Sequence of chain 1.A:
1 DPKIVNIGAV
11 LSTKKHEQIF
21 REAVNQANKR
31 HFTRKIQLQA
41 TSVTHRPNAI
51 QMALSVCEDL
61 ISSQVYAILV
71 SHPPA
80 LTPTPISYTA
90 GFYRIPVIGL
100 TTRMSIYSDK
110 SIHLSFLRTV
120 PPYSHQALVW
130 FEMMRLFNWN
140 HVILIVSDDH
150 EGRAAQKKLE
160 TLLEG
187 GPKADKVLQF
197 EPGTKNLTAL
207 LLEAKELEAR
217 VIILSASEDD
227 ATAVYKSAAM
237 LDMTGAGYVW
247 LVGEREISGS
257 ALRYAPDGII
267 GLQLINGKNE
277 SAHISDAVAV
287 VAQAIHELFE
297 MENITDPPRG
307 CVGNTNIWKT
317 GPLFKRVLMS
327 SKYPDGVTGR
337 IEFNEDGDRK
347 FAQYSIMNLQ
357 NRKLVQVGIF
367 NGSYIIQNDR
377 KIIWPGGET

A small-molecule ligand and the protein it binds are described below.
Small molecule (SMILES): CC(=O)N[C@@H]1[C@@H](O)[C@H](O)[C@@H](CO)O[C@H]1O

Binding-site contacts:
Ligand atom C6 contacts residue ALA278 of chain 1.A at 4.5 Å (hydrophobic).
Ligand atom O5 contacts residue SER277 of chain 1.A at 4.5 Å.
Ligand atom C7 contacts residue ASN275 of chain 1.A at 3.4 Å.
Ligand atom N2 contacts residue ASN275 of chain 1.A at 2.9 Å (h-bond).
Ligand atom C2 contacts residue ASN275 of chain 1.A at 2.5 Å.
Ligand atom O7 contacts residue ASN275 of chain 1.A at 3.7 Å.
Ligand atom O6 contacts residue ALA278 of chain 1.A at 3.5 Å.
Ligand atom O7 contacts residue ASN272 of chain 1.A at 4.3 Å.
Ligand atom C1 contacts residue ALA278 of chain 1.A at 4.3 Å (hydrophobic).
Ligand atom O5 contacts residue ALA278 of chain 1.A at 3.6 Å.
Ligand atom O6 contacts residue VAL333 of chain 1.A at 4.0 Å.
Ligand atom C1 contacts residue ASN275 of chain 1.A at 1.4 Å.
Ligand atom C8 contacts residue ASN275 of chain 1.A at 4.4 Å.
Ligand atom C4 contacts residue ASN275 of chain 1.A at 4.2 Å.
Ligand atom C5 contacts residue SER277 of chain 1.A at 4.2 Å.
Ligand atom C5 contacts residue ASN275 of chain 1.A at 3.6 Å.
Ligand atom O5 contacts residue ASN275 of chain 1.A at 2.4 Å (h-bond).
Ligand atom C3 contacts residue ASN275 of chain 1.A at 3.8 Å.
Ligand atom O6 contacts residue SER277 of chain 1.A at 3.8 Å.
Ligand atom C6 contacts residue VAL333 of chain 1.A at 4.0 Å (hydrophobic).